Sequence of chain 2.A:
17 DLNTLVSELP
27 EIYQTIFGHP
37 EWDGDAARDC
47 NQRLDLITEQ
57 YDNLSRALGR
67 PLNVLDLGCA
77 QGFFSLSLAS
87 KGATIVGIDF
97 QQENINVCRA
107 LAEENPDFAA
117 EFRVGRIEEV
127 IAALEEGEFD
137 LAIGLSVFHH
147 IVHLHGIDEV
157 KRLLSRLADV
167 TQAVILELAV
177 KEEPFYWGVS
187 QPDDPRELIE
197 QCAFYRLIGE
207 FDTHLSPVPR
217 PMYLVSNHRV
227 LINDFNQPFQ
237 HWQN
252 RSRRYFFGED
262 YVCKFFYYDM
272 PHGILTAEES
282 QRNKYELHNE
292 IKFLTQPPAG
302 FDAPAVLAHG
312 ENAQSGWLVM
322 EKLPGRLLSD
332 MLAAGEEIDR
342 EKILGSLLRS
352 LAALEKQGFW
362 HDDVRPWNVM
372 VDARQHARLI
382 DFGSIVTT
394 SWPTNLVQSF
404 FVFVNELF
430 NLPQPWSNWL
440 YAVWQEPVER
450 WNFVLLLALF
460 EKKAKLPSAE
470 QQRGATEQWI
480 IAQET

A small-molecule ligand and the protein it binds are described below.
Small molecule (SMILES): O=c1cc(N2CCOCC2)oc2c(-c3ccccc3)cccc12

Binding-site contacts:
Ligand atom C25 contacts residue PHE258 of chain 2.A at 4.0 Å (hydrophobic).
Ligand atom C9 contacts residue VAL263 of chain 2.A at 3.5 Å (hydrophobic).
Ligand atom C4 contacts residue MET371 of chain 2.A at 4.0 Å (hydrophobic).
Ligand atom C25 contacts residue TYR256 of chain 2.A at 3.6 Å (hydrophobic).
Ligand atom C6 contacts residue TYR256 of chain 2.A at 3.7 Å (hydrophobic).
Ligand atom C19 contacts residue PHE258 of chain 2.A at 3.9 Å (hydrophobic).
Ligand atom C10 contacts residue VAL263 of chain 2.A at 4.0 Å (hydrophobic).
Ligand atom C10 contacts residue LEU324 of chain 2.A at 3.4 Å (hydrophobic).
Ligand atom O17 contacts residue HIS237 of chain 2.A at 3.9 Å.
Ligand atom C21 contacts residue PHE258 of chain 2.A at 4.1 Å (hydrophobic).
Ligand atom C10 contacts residue MET371 of chain 2.A at 3.7 Å (hydrophobic).
Ligand atom N14 contacts residue PHE258 of chain 2.A at 3.7 Å.
Ligand atom C20 contacts residue PHE258 of chain 2.A at 3.9 Å (hydrophobic).
Ligand atom C19 contacts residue LEU324 of chain 2.A at 3.6 Å (hydrophobic).
Ligand atom C5 contacts residue ILE381 of chain 2.A at 4.0 Å (hydrophobic).
Ligand atom C24 contacts residue TYR256 of chain 2.A at 3.9 Å (hydrophobic).
Ligand atom O13 contacts residue LEU324 of chain 2.A at 2.8 Å (h-bond).
Ligand atom C22 contacts residue LEU328 of chain 2.A at 3.8 Å (hydrophobic).
Ligand atom O17 contacts residue PHE258 of chain 2.A at 4.1 Å.
Ligand atom C23 contacts residue GLN239 of chain 2.A at 3.8 Å.
Ligand atom C4 contacts residue PHE258 of chain 2.A at 3.8 Å (hydrophobic).
Ligand atom C10 contacts residue PHE258 of chain 2.A at 4.0 Å (hydrophobic).
Ligand atom C21 contacts residue LEU328 of chain 2.A at 4.2 Å (hydrophobic).
Ligand atom C3 contacts residue VAL263 of chain 2.A at 3.8 Å (hydrophobic).
Ligand atom O13 contacts residue VAL263 of chain 2.A at 3.4 Å.
Ligand atom C23 contacts residue LEU328 of chain 2.A at 4.0 Å (hydrophobic).
Ligand atom C11 contacts residue PHE258 of chain 2.A at 3.4 Å (hydrophobic).
Ligand atom N14 contacts residue MET371 of chain 2.A at 3.8 Å.
Ligand atom O13 contacts residue LYS323 of chain 2.A at 3.7 Å.
Ligand atom C1 contacts residue MET321 of chain 2.A at 4.1 Å (hydrophobic).
Ligand atom C6 contacts residue ILE381 of chain 2.A at 3.6 Å (hydrophobic).
Ligand atom C9 contacts residue LEU324 of chain 2.A at 3.7 Å (hydrophobic).
Ligand atom C1 contacts residue ILE381 of chain 2.A at 3.9 Å (hydrophobic).
Ligand atom C15 contacts residue PHE258 of chain 2.A at 3.5 Å (hydrophobic).
Ligand atom O12 contacts residue PHE258 of chain 2.A at 3.3 Å.
Ligand atom C2 contacts residue VAL263 of chain 2.A at 4.2 Å (hydrophobic).
Ligand atom O13 contacts residue GLU322 of chain 2.A at 4.2 Å.
Ligand atom C9 contacts residue MET371 of chain 2.A at 4.1 Å (hydrophobic).
Ligand atom C11 contacts residue MET371 of chain 2.A at 3.5 Å (hydrophobic).
Ligand atom O12 contacts residue MET371 of chain 2.A at 3.7 Å.